This small molecule binds to this protein.
Small molecule (SMILES): C[C@H](N)C(=O)N[C@@H](CCCCN)C(=O)N[C@@H](CCC(=O)O)C(=O)N[C@H](C=O)CCCN=C(N)N

Binding-site contacts:
Ligand atom CG contacts residue GLU63 of chain 1.A at 3.6 Å.
Ligand atom O contacts residue GLU65 of chain 1.A at 3.4 Å (salt-bridge).
Ligand atom O contacts residue LEU64 of chain 1.A at 3.2 Å.
Ligand atom O contacts residue GLU65 of chain 1.A at 2.8 Å (salt-bridge).
Ligand atom CB contacts residue GLU76 of chain 1.A at 3.7 Å.
Ligand atom N contacts residue GLU63 of chain 1.A at 3.5 Å (salt-bridge).
Ligand atom CA contacts residue GLU76 of chain 1.A at 3.6 Å.
Ligand atom OE1 contacts residue LYS62 of chain 1.A at 4.1 Å.
Ligand atom CE contacts residue GLU65 of chain 1.A at 3.7 Å.
Ligand atom NH1 contacts residue GLU63 of chain 1.A at 3.3 Å (salt-bridge).
Ligand atom NH2 contacts residue GLU51 of chain 1.A at 4.0 Å.
Ligand atom N contacts residue GLU65 of chain 1.A at 2.7 Å (salt-bridge).
Ligand atom O contacts residue GLU76 of chain 1.A at 3.9 Å.
Ligand atom O contacts residue HIS80 of chain 1.A at 2.9 Å (h-bond).
Ligand atom C contacts residue GLU65 of chain 1.A at 3.6 Å.
Ligand atom CA contacts residue GLU63 of chain 1.A at 3.8 Å.
Ligand atom CZ contacts residue GLU51 of chain 1.A at 3.6 Å.
Ligand atom CG contacts residue GLU51 of chain 1.A at 3.4 Å.
Ligand atom CA contacts residue GLU65 of chain 1.A at 3.6 Å.
Ligand atom N contacts residue GLU76 of chain 1.A at 2.6 Å (salt-bridge).
Ligand atom NE contacts residue GLU51 of chain 1.A at 2.9 Å (salt-bridge).
Ligand atom C contacts residue GLU65 of chain 1.A at 3.5 Å.
Ligand atom CA contacts residue GLU65 of chain 1.A at 3.6 Å.
Ligand atom OE2 contacts residue LYS62 of chain 1.A at 2.7 Å (salt-bridge).
Ligand atom CB contacts residue GLU65 of chain 1.A at 3.7 Å.
Ligand atom N contacts residue ASP71 of chain 1.A at 3.5 Å (salt-bridge).
Ligand atom CD contacts residue GLU51 of chain 1.A at 3.3 Å.
Ligand atom C contacts residue GLU65 of chain 1.A at 4.0 Å.
Ligand atom CB contacts residue GLU65 of chain 1.A at 3.5 Å.
Ligand atom CA contacts residue GLU65 of chain 1.A at 3.5 Å.
Ligand atom CA contacts residue ASP71 of chain 1.A at 3.9 Å.
Ligand atom NH1 contacts residue LEU54 of chain 1.A at 3.8 Å.
Ligand atom CD contacts residue GLU63 of chain 1.A at 4.0 Å.
Ligand atom N contacts residue GLY66 of chain 1.A at 4.0 Å.
Ligand atom O contacts residue GLU65 of chain 1.A at 4.0 Å.
Ligand atom CB contacts residue ASP71 of chain 1.A at 3.9 Å.
Ligand atom OE1 contacts residue HIS80 of chain 1.A at 3.7 Å.
Ligand atom CB contacts residue TRP67 of chain 1.A at 3.8 Å (hydrophobic).
Ligand atom CA contacts residue GLY66 of chain 1.A at 3.7 Å.
Ligand atom CD contacts residue LYS62 of chain 1.A at 3.6 Å.

Sequence of chain 1.A:
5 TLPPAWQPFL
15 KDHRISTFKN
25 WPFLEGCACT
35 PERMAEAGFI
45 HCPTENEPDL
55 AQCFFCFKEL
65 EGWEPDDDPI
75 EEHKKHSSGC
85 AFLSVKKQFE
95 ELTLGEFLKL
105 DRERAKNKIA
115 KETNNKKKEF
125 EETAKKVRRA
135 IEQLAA